The small molecule below binds the protein below.
Small molecule (SMILES): CC(=O)N[C@@H]1[C@@H](O)[C@H](O)[C@@H](CO)O[C@H]1O

Binding-site contacts:
Ligand atom C8 contacts residue SER456 of chain 1.E at 3.8 Å.
Ligand atom O5 contacts residue ASN231 of chain 1.A at 2.3 Å (h-bond).
Ligand atom C5 contacts residue ASN231 of chain 1.A at 3.6 Å.
Ligand atom C5 contacts residue THR106 of chain 1.A at 3.7 Å.
Ligand atom C2 contacts residue ASN231 of chain 1.A at 2.4 Å.
Ligand atom O7 contacts residue ASN457 of chain 1.E at 4.4 Å.
Ligand atom O3 contacts residue SER456 of chain 1.E at 4.0 Å.
Ligand atom C8 contacts residue ARG454 of chain 1.E at 3.1 Å.
Ligand atom O6 contacts residue THR106 of chain 1.A at 3.9 Å.
Ligand atom C8 contacts residue GLU462 of chain 1.E at 3.8 Å.
Ligand atom C6 contacts residue THR106 of chain 1.A at 2.8 Å.
Ligand atom C7 contacts residue ASN231 of chain 1.A at 3.7 Å.
Ligand atom C7 contacts residue SER456 of chain 1.E at 4.5 Å.
Ligand atom C5 contacts residue THR233 of chain 1.A at 3.8 Å.
Ligand atom O7 contacts residue GLU462 of chain 1.E at 3.2 Å (salt-bridge).
Ligand atom O5 contacts residue THR106 of chain 1.A at 3.4 Å (h-bond).
Ligand atom C1 contacts residue THR233 of chain 1.A at 4.5 Å.
Ligand atom C3 contacts residue ASN231 of chain 1.A at 3.8 Å.
Ligand atom C6 contacts residue THR233 of chain 1.A at 4.0 Å.
Ligand atom O5 contacts residue THR233 of chain 1.A at 4.1 Å.
Ligand atom C8 contacts residue ASN231 of chain 1.A at 3.8 Å.
Ligand atom C8 contacts residue ASN457 of chain 1.E at 4.4 Å.
Ligand atom O7 contacts residue LYS459 of chain 1.E at 3.4 Å.
Ligand atom C1 contacts residue ASN231 of chain 1.A at 1.4 Å.
Ligand atom C4 contacts residue ASN231 of chain 1.A at 4.1 Å.
Ligand atom N2 contacts residue ASN231 of chain 1.A at 3.0 Å (h-bond).
Ligand atom C8 contacts residue LEU458 of chain 1.E at 4.3 Å (hydrophobic).
Ligand atom C7 contacts residue GLU462 of chain 1.E at 3.6 Å.
Ligand atom N2 contacts residue GLU462 of chain 1.E at 4.5 Å.

Sequence of chain 1.A:
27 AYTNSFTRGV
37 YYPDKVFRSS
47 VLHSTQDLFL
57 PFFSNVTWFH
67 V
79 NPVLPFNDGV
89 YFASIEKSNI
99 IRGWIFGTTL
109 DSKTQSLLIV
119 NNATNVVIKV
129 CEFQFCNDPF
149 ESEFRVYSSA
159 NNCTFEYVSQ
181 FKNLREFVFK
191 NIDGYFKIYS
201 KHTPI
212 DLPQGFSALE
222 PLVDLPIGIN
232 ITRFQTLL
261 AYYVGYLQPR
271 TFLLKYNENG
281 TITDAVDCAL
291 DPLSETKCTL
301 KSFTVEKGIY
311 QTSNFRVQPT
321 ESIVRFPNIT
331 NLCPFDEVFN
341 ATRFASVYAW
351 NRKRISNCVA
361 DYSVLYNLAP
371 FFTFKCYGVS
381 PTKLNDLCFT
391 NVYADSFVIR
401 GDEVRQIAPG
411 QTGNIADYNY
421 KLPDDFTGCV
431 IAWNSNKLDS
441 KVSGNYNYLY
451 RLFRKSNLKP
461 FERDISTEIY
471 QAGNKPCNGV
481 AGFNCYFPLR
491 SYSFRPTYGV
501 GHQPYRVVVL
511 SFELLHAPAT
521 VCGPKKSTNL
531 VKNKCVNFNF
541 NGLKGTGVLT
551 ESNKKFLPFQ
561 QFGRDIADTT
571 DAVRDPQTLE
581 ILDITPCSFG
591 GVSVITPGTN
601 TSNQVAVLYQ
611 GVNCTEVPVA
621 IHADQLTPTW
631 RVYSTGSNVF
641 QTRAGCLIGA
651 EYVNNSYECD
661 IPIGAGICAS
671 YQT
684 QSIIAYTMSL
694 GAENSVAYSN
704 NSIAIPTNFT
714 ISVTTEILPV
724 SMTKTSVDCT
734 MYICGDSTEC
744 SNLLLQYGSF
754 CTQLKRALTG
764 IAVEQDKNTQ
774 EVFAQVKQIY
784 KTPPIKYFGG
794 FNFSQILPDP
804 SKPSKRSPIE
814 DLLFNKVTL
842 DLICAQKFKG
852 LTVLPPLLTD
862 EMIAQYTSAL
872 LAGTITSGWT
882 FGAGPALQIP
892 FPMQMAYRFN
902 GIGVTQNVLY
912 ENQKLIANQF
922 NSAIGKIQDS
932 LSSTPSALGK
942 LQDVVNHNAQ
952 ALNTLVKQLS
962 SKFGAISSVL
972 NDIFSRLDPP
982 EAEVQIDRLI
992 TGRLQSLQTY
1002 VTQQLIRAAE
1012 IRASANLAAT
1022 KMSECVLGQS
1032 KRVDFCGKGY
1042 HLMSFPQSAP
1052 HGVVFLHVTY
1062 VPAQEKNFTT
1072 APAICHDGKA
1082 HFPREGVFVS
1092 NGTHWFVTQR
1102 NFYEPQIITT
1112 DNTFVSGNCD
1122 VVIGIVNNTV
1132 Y

Sequence of chain 1.E:
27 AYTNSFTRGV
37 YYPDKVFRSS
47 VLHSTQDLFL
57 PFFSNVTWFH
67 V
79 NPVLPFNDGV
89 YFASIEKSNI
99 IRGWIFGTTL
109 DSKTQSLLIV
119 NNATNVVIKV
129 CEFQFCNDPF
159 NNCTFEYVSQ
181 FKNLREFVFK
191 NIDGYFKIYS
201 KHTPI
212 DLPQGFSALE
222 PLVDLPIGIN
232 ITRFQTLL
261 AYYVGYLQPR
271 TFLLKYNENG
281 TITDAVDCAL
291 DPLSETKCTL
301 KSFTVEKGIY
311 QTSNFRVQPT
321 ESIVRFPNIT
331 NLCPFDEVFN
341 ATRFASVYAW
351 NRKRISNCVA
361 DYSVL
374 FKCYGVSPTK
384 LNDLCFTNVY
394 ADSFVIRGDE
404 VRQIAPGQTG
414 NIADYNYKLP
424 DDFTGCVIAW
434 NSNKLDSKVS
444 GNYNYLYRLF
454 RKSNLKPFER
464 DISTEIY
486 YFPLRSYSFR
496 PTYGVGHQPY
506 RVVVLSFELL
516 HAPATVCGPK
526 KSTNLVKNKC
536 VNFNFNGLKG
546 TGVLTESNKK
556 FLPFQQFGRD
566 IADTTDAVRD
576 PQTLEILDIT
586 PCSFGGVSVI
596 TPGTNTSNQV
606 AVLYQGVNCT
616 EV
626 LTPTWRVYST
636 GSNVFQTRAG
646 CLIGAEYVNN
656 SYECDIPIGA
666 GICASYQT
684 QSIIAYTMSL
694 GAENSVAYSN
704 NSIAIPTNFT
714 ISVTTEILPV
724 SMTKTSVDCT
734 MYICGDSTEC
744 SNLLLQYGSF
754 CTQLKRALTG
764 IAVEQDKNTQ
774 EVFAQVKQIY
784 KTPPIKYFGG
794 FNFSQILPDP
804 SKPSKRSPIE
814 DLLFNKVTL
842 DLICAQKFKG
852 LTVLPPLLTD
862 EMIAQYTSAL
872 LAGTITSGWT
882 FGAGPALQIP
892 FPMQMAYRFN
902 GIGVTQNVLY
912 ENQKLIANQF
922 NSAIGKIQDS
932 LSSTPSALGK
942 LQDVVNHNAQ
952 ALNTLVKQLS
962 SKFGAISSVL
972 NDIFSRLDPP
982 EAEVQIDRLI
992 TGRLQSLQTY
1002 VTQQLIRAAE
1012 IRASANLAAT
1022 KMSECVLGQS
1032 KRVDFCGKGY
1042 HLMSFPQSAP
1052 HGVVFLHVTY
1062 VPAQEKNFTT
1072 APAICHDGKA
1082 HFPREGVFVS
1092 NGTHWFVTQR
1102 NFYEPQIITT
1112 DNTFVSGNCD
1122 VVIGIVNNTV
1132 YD